A small-molecule ligand and the protein it binds are described below.
Small molecule (SMILES): Nc1ncnc2c1ncn2[C@@H]1O[C@H](CO[P](=O)(O)O[P](=O)(O)OC[C@H]2O[C@@H](O)[C@H](O)[C@@H]2O)[C@@H](O)[C@H]1O

Sequence of chain 1.A:
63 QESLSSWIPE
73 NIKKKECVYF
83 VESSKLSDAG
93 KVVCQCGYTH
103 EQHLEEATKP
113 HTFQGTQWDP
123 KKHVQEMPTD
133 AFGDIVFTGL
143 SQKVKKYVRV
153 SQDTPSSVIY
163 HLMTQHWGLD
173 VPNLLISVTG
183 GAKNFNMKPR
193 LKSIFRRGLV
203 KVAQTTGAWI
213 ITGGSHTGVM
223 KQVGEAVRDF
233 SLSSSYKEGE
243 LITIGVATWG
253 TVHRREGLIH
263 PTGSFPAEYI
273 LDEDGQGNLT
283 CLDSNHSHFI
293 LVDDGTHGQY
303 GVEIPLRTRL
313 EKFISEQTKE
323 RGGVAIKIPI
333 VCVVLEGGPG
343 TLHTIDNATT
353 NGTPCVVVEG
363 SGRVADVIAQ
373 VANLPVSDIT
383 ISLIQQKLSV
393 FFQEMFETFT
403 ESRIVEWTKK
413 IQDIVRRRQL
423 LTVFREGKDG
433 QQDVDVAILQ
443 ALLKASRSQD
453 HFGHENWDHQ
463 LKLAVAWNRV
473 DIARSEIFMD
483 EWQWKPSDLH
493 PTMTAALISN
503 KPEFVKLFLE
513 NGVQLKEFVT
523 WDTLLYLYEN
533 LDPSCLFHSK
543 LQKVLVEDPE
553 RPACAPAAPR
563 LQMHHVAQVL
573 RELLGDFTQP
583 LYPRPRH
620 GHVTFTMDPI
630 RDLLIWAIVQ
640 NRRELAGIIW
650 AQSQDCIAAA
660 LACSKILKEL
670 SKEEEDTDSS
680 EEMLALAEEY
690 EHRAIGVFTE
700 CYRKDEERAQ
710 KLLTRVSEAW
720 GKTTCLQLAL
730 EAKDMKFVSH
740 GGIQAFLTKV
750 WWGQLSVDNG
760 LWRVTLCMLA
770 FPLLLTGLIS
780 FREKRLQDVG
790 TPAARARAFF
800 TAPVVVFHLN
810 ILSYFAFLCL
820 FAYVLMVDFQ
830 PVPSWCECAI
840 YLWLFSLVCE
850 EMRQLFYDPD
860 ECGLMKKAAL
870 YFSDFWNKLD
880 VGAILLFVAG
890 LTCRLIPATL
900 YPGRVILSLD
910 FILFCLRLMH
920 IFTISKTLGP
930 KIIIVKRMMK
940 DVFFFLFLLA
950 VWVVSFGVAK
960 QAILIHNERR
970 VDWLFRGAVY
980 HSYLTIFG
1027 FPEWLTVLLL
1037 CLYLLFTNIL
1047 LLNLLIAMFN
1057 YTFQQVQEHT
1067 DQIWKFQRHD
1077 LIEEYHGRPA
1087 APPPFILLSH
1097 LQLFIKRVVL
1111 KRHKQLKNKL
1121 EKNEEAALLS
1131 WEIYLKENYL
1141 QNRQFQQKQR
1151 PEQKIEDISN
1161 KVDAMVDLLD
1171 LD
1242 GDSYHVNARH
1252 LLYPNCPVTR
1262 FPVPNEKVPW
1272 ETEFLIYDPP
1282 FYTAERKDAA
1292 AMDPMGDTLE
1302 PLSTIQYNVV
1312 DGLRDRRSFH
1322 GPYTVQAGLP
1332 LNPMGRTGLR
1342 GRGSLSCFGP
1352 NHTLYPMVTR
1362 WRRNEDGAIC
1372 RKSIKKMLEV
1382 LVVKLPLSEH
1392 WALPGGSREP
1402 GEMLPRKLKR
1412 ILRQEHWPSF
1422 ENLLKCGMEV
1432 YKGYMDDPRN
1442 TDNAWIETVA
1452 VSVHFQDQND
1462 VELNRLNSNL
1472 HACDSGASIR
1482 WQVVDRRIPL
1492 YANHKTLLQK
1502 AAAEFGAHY

Binding-site contacts:
Ligand atom O2A contacts residue ARG365 of chain 1.A at 3.7 Å.
Ligand atom O2B contacts residue GLY340 of chain 1.A at 2.9 Å (h-bond).
Ligand atom C4 contacts residue ALA184 of chain 1.A at 3.6 Å (hydrophobic).
Ligand atom C4 contacts residue TYR302 of chain 1.A at 3.6 Å (hydrophobic).
Ligand atom C8 contacts residue TYR302 of chain 1.A at 3.3 Å (hydrophobic).
Ligand atom O5' contacts residue ASN186 of chain 1.A at 2.9 Å (h-bond).
Ligand atom O1A contacts residue GLY183 of chain 1.A at 3.3 Å.
Ligand atom C5 contacts residue TYR302 of chain 1.A at 3.6 Å (hydrophobic).
Ligand atom O2A contacts residue GLY340 of chain 1.A at 3.3 Å.
Ligand atom C4D contacts residue GLY182 of chain 1.A at 3.5 Å.
Ligand atom O3A contacts residue ALA184 of chain 1.A at 3.7 Å.
Ligand atom O2B contacts residue THR343 of chain 1.A at 3.0 Å (h-bond).
Ligand atom O1A contacts residue ASN186 of chain 1.A at 2.8 Å (h-bond).
Ligand atom O4D contacts residue THR181 of chain 1.A at 3.5 Å (h-bond).
Ligand atom C2 contacts residue ALA184 of chain 1.A at 3.7 Å (hydrophobic).
Ligand atom O2B contacts residue PRO341 of chain 1.A at 3.4 Å (h-bond).
Ligand atom C5D contacts residue GLY342 of chain 1.A at 3.7 Å.
Ligand atom C5D contacts residue THR343 of chain 1.A at 3.6 Å.
Ligand atom C5D contacts residue GLY182 of chain 1.A at 3.3 Å.
Ligand atom O2' contacts residue TYR302 of chain 1.A at 3.2 Å.
Ligand atom O1D contacts residue ARG309 of chain 1.A at 2.8 Å (salt-bridge).
Ligand atom C4' contacts residue ASN186 of chain 1.A at 3.7 Å.
Ligand atom N7 contacts residue TYR302 of chain 1.A at 3.4 Å.
Ligand atom O1D contacts residue THR181 of chain 1.A at 3.0 Å (h-bond).
Ligand atom PA contacts residue ASN186 of chain 1.A at 3.3 Å.
Ligand atom O2A contacts residue PRO341 of chain 1.A at 3.3 Å.
Ligand atom N9 contacts residue TYR302 of chain 1.A at 3.5 Å.
Ligand atom C2' contacts residue TYR302 of chain 1.A at 3.6 Å (hydrophobic).
Ligand atom N3 contacts residue ALA184 of chain 1.A at 3.4 Å.
Ligand atom C6 contacts residue TYR302 of chain 1.A at 3.7 Å (hydrophobic).
Ligand atom C5' contacts residue ASN186 of chain 1.A at 3.3 Å.
Ligand atom O3A contacts residue GLY183 of chain 1.A at 3.6 Å.
Ligand atom O2B contacts residue GLY342 of chain 1.A at 2.8 Å (h-bond).
Ligand atom PA contacts residue ARG365 of chain 1.A at 3.4 Å.
Ligand atom O4D contacts residue GLY182 of chain 1.A at 3.0 Å (h-bond).
Ligand atom C1' contacts residue LYS185 of chain 1.A at 3.7 Å.
Ligand atom O1A contacts residue ARG365 of chain 1.A at 2.3 Å (salt-bridge).
Ligand atom PB contacts residue GLY342 of chain 1.A at 3.5 Å.
Ligand atom O4' contacts residue LYS185 of chain 1.A at 3.4 Å.
Ligand atom O1B contacts residue GLY342 of chain 1.A at 3.5 Å (h-bond).